This small molecule binds to this protein.
Small molecule (SMILES): CCc1ccc(C(=O)O)cc1

Binding-site contacts:
Ligand atom C1 contacts residue HEM1 of chain 1.BA at 3.4 Å.
Ligand atom O1 contacts residue ARG93 of chain 1.D at 2.7 Å (salt-bridge).
Ligand atom C4 contacts residue VAL182 of chain 1.D at 4.0 Å (hydrophobic).
Ligand atom C1 contacts residue ALA249 of chain 1.D at 3.6 Å (hydrophobic).
Ligand atom O2 contacts residue SER96 of chain 1.D at 2.5 Å (h-bond).
Ligand atom C6 contacts residue HEM1 of chain 1.BA at 3.8 Å.
Ligand atom O2 contacts residue LEU99 of chain 1.D at 4.2 Å.
Ligand atom O1 contacts residue SER248 of chain 1.D at 3.4 Å.
Ligand atom C9 contacts residue PHE183 of chain 1.D at 4.1 Å (hydrophobic).
Ligand atom C5 contacts residue LEU99 of chain 1.D at 4.0 Å (hydrophobic).
Ligand atom C7 contacts residue SER245 of chain 1.D at 3.4 Å.
Ligand atom C5 contacts residue ALA249 of chain 1.D at 4.1 Å (hydrophobic).
Ligand atom C2 contacts residue LEU99 of chain 1.D at 4.1 Å (hydrophobic).
Ligand atom C3 contacts residue VAL182 of chain 1.D at 4.3 Å (hydrophobic).
Ligand atom C4 contacts residue ALA249 of chain 1.D at 4.1 Å (hydrophobic).
Ligand atom C3 contacts residue LEU99 of chain 1.D at 4.2 Å (hydrophobic).
Ligand atom O1 contacts residue SER245 of chain 1.D at 3.5 Å.
Ligand atom C3 contacts residue PHE183 of chain 1.D at 4.1 Å (hydrophobic).
Ligand atom C3 contacts residue PHE186 of chain 1.D at 4.0 Å (hydrophobic).
Ligand atom C5 contacts residue SER245 of chain 1.D at 4.2 Å.
Ligand atom C6 contacts residue LEU99 of chain 1.D at 3.9 Å (hydrophobic).
Ligand atom C2 contacts residue ALA249 of chain 1.D at 3.5 Å (hydrophobic).
Ligand atom C8 contacts residue PHE299 of chain 1.D at 3.9 Å (hydrophobic).
Ligand atom C4 contacts residue ARG93 of chain 1.D at 4.1 Å.
Ligand atom C8 contacts residue HEM1 of chain 1.BA at 4.2 Å.
Ligand atom C8 contacts residue ALA249 of chain 1.D at 4.1 Å (hydrophobic).
Ligand atom O2 contacts residue SER245 of chain 1.D at 2.5 Å (h-bond).
Ligand atom C7 contacts residue ARG93 of chain 1.D at 3.8 Å.
Ligand atom C9 contacts residue ALA249 of chain 1.D at 3.7 Å (hydrophobic).
Ligand atom C6 contacts residue ALA249 of chain 1.D at 3.8 Å (hydrophobic).
Ligand atom C8 contacts residue PHE183 of chain 1.D at 3.7 Å (hydrophobic).
Ligand atom O1 contacts residue SER96 of chain 1.D at 3.9 Å.
Ligand atom C7 contacts residue SER96 of chain 1.D at 3.5 Å.
Ligand atom C5 contacts residue SER248 of chain 1.D at 4.2 Å.
Ligand atom C7 contacts residue SER248 of chain 1.D at 4.1 Å.
Ligand atom C4 contacts residue LEU99 of chain 1.D at 4.1 Å (hydrophobic).
Ligand atom C1 contacts residue LEU99 of chain 1.D at 3.7 Å (hydrophobic).
Ligand atom C4 contacts residue SER248 of chain 1.D at 3.8 Å.
Ligand atom C9 contacts residue HEM1 of chain 1.BA at 3.0 Å.
Ligand atom C3 contacts residue ALA249 of chain 1.D at 3.8 Å (hydrophobic).

Sequence of chain 1.D:
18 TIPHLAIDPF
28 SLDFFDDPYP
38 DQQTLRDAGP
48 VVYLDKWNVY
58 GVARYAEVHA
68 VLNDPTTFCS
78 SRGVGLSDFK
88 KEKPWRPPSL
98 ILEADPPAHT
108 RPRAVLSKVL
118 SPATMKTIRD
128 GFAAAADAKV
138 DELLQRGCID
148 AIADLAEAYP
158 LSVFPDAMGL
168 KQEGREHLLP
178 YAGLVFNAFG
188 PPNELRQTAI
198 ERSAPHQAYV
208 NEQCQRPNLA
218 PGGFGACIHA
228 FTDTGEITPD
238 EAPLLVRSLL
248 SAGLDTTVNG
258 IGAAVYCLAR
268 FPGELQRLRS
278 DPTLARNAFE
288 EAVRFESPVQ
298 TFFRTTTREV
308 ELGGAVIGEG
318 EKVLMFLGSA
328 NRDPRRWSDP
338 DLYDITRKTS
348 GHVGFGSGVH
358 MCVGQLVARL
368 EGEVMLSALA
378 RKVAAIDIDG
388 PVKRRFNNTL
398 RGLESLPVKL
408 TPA